Sequence of chain 2.I:
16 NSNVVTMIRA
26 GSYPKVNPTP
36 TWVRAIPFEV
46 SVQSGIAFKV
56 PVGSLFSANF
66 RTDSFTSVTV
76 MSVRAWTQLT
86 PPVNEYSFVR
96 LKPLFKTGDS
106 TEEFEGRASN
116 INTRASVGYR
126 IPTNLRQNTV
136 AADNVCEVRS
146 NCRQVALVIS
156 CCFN

A protein and the small-molecule ligand that binds it are described below.
Small molecule (SMILES): CO[P](=O)(O)O[C@H]1[C@@H](O)[C@H](n2ccc(=O)[nH]c2=O)O[C@@H]1COP(=O)(O)O

Binding-site contacts:
Ligand atom OP3 contacts residue SER77 of chain 2.I at 4.3 Å.
Ligand atom C4' contacts residue ARG125 of chain 2.I at 4.3 Å.
Ligand atom O5' contacts residue ARG125 of chain 2.I at 3.0 Å (salt-bridge).
Ligand atom N3 contacts residue ARG125 of chain 2.I at 3.7 Å.
Ligand atom OP2 contacts residue SER77 of chain 2.I at 4.0 Å.
Ligand atom C5 contacts residue ARG125 of chain 2.I at 3.7 Å.
Ligand atom OP2 contacts residue ARG131 of chain 2.I at 3.6 Å.
Ligand atom OP1 contacts residue ARG125 of chain 2.I at 2.8 Å (salt-bridge).
Ligand atom O4 contacts residue ARG125 of chain 2.I at 4.0 Å.
Ligand atom C3' contacts residue ARG125 of chain 2.I at 3.3 Å.
Ligand atom P contacts residue ARG125 of chain 2.I at 3.7 Å.
Ligand atom C5' contacts residue ARG131 of chain 2.I at 3.2 Å.
Ligand atom P contacts residue ARG131 of chain 2.I at 3.5 Å.
Ligand atom C6 contacts residue ARG125 of chain 2.I at 3.7 Å.
Ligand atom C5' contacts residue SER77 of chain 2.I at 4.4 Å.
Ligand atom C2 contacts residue ARG125 of chain 2.I at 3.9 Å.
Ligand atom C2' contacts residue ARG125 of chain 2.I at 3.7 Å.
Ligand atom O2 contacts residue ARG125 of chain 2.I at 4.1 Å.
Ligand atom C5' contacts residue ARG125 of chain 2.I at 4.2 Å.
Ligand atom O5' contacts residue ARG131 of chain 2.I at 2.9 Å (salt-bridge).
Ligand atom C4 contacts residue ARG125 of chain 2.I at 3.7 Å.
Ligand atom O3' contacts residue ARG125 of chain 2.I at 4.0 Å.
Ligand atom C1' contacts residue ARG125 of chain 2.I at 4.3 Å.
Ligand atom N1 contacts residue ARG125 of chain 2.I at 3.8 Å.
Ligand atom C5' contacts residue MET76 of chain 2.I at 4.3 Å (hydrophobic).
Ligand atom OP3 contacts residue ARG125 of chain 2.I at 2.6 Å.
Ligand atom OP1 contacts residue ARG131 of chain 2.I at 3.4 Å (salt-bridge).